Sequence of chain 1.A:
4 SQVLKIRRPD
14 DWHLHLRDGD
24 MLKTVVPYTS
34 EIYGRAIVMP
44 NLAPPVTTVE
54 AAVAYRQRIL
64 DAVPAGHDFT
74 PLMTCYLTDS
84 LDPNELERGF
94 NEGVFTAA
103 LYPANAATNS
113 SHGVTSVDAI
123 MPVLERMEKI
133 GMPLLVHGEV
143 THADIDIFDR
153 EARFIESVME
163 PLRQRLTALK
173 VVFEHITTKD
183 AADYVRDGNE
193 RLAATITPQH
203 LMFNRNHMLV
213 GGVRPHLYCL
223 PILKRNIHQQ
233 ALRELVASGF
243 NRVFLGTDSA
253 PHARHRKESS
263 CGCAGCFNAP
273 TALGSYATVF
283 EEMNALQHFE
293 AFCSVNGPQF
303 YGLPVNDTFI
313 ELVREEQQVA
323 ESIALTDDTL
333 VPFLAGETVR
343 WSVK

Binding-site contacts:
Ligand atom C7 contacts residue ALA252 of chain 1.A at 3.9 Å (hydrophobic).
Ligand atom C6 contacts residue HIS18 of chain 1.A at 4.0 Å.
Ligand atom N3 contacts residue ZN1 of chain 1.D at 4.1 Å.
Ligand atom O4 contacts residue LEU222 of chain 1.A at 4.0 Å.
Ligand atom O71 contacts residue ARG20 of chain 1.A at 2.8 Å (salt-bridge).
Ligand atom O71 contacts residue ALA252 of chain 1.A at 3.9 Å.
Ligand atom N1 contacts residue ALA266 of chain 1.A at 3.1 Å (h-bond).
Ligand atom C6 contacts residue ALA266 of chain 1.A at 4.1 Å (hydrophobic).
Ligand atom N3 contacts residue ASP250 of chain 1.A at 3.4 Å (salt-bridge).
Ligand atom C5 contacts residue HIS18 of chain 1.A at 4.3 Å.
Ligand atom C5 contacts residue ASN44 of chain 1.A at 4.2 Å.
Ligand atom O4 contacts residue ZN1 of chain 1.D at 2.8 Å.
Ligand atom C7 contacts residue ARG20 of chain 1.A at 3.4 Å.
Ligand atom O72 contacts residue HIS18 of chain 1.A at 3.4 Å (h-bond).
Ligand atom C2 contacts residue LEU222 of chain 1.A at 3.7 Å (hydrophobic).
Ligand atom C4 contacts residue ZN1 of chain 1.D at 3.5 Å.
Ligand atom C4 contacts residue LEU222 of chain 1.A at 3.9 Å (hydrophobic).
Ligand atom O2 contacts residue GLY267 of chain 1.A at 3.4 Å (h-bond).
Ligand atom C2 contacts residue GLY267 of chain 1.A at 4.0 Å.
Ligand atom O72 contacts residue ARG20 of chain 1.A at 2.8 Å (salt-bridge).
Ligand atom C4 contacts residue ZN1 of chain 1.C at 4.2 Å.
Ligand atom O2 contacts residue ALA266 of chain 1.A at 3.3 Å.
Ligand atom N1 contacts residue GLY267 of chain 1.A at 3.8 Å.
Ligand atom O4 contacts residue HIS139 of chain 1.A at 3.0 Å.
Ligand atom O71 contacts residue ALA266 of chain 1.A at 3.1 Å (h-bond).
Ligand atom C5 contacts residue ZN1 of chain 1.C at 4.2 Å.
Ligand atom N3 contacts residue LEU222 of chain 1.A at 3.0 Å (h-bond).
Ligand atom C2 contacts residue ASP250 of chain 1.A at 3.9 Å.
Ligand atom C2 contacts residue ALA266 of chain 1.A at 3.6 Å (hydrophobic).
Ligand atom C6 contacts residue ALA252 of chain 1.A at 3.8 Å (hydrophobic).
Ligand atom O2 contacts residue LEU222 of chain 1.A at 2.9 Å (h-bond).
Ligand atom C6 contacts residue ZN1 of chain 1.C at 4.3 Å.
Ligand atom C4 contacts residue ASP250 of chain 1.A at 4.2 Å.
Ligand atom N1 contacts residue ALA252 of chain 1.A at 3.6 Å.
Ligand atom C4 contacts residue HIS139 of chain 1.A at 4.1 Å.
Ligand atom O72 contacts residue ASN44 of chain 1.A at 2.8 Å (h-bond).
Ligand atom O2 contacts residue CYS221 of chain 1.A at 3.4 Å.
Ligand atom C7 contacts residue ASN44 of chain 1.A at 3.9 Å.
Ligand atom O71 contacts residue HIS254 of chain 1.A at 3.1 Å (h-bond).
Ligand atom C7 contacts residue ALA266 of chain 1.A at 4.0 Å (hydrophobic).

The small molecule below binds the protein below.
Small molecule (SMILES): O=C1C[C@@H](C(=O)O)NC(=O)N1